This small molecule binds to this protein.
Small molecule (SMILES): CC(C)(C)OC(=O)N[C@H](C(=O)NO)c1ccc(-n2cccn2)cc1

Binding-site contacts:
Ligand atom NAO contacts residue CO31 of chain 1.EA at 3.2 Å (h-bond).
Ligand atom C contacts residue LYS303 of chain 1.C at 3.7 Å.
Ligand atom NAO contacts residue ZN1 of chain 1.DA at 3.8 Å.
Ligand atom CAI contacts residue LEU404 of chain 1.C at 3.6 Å (hydrophobic).
Ligand atom O contacts residue LYS303 of chain 1.C at 2.9 Å (salt-bridge).
Ligand atom O contacts residue ASP296 of chain 1.C at 2.9 Å (salt-bridge).
Ligand atom CA contacts residue LYS303 of chain 1.C at 3.6 Å.
Ligand atom CAH contacts residue ALA494 of chain 1.C at 3.1 Å (hydrophobic).
Ligand atom CAL contacts residue MET313 of chain 1.C at 3.9 Å (hydrophobic).
Ligand atom CAA contacts residue ARG380 of chain 1.C at 3.5 Å.
Ligand atom CAG contacts residue LEU409 of chain 1.C at 3.8 Å (hydrophobic).
Ligand atom CAT contacts residue LYS303 of chain 1.C at 3.8 Å.
Ligand atom CAJ contacts residue LYS303 of chain 1.C at 3.7 Å.
Ligand atom NAO contacts residue ASP376 of chain 1.C at 3.4 Å (salt-bridge).
Ligand atom O contacts residue ZN1 of chain 1.FA at 2.0 Å.
Ligand atom OAF contacts residue ZN1 of chain 1.FA at 3.0 Å.
Ligand atom O contacts residue ASP376 of chain 1.C at 2.8 Å (salt-bridge).
Ligand atom OAD contacts residue ASP376 of chain 1.C at 3.4 Å (salt-bridge).
Ligand atom CAI contacts residue GLY406 of chain 1.C at 3.6 Å.
Ligand atom NAO contacts residue LEU404 of chain 1.C at 2.9 Å (h-bond).
Ligand atom CAA contacts residue ALA377 of chain 1.C at 3.7 Å (hydrophobic).
Ligand atom O contacts residue ZN1 of chain 1.DA at 3.6 Å.
Ligand atom OAF contacts residue GLU378 of chain 1.C at 3.6 Å.
Ligand atom OAF contacts residue ASP376 of chain 1.C at 3.1 Å (salt-bridge).
Ligand atom NAO contacts residue ZN1 of chain 1.FA at 3.5 Å.
Ligand atom OAF contacts residue LYS291 of chain 1.C at 3.2 Å (salt-bridge).
Ligand atom CAG contacts residue MET309 of chain 1.C at 3.3 Å (hydrophobic).
Ligand atom CAC contacts residue ASN374 of chain 1.C at 3.6 Å.
Ligand atom OAF contacts residue LEU404 of chain 1.C at 3.5 Å (h-bond).
Ligand atom C contacts residue ASP376 of chain 1.C at 3.2 Å.
Ligand atom CAH contacts residue PHE315 of chain 1.C at 3.7 Å (hydrophobic).
Ligand atom NAN contacts residue ALA494 of chain 1.C at 3.5 Å (h-bond).
Ligand atom NAN contacts residue PHE315 of chain 1.C at 3.7 Å.
Ligand atom C contacts residue ZN1 of chain 1.FA at 3.0 Å.
Ligand atom OAF contacts residue ZN1 of chain 1.DA at 2.8 Å.
Ligand atom CAM contacts residue MET309 of chain 1.C at 3.5 Å (hydrophobic).
Ligand atom CAU contacts residue GLY406 of chain 1.C at 3.7 Å.
Ligand atom CAK contacts residue GLY406 of chain 1.C at 3.5 Å.
Ligand atom CAB contacts residue SER471 of chain 1.C at 3.6 Å.
Ligand atom OAF contacts residue CO31 of chain 1.EA at 2.5 Å (h-bond).

Sequence of chain 1.C:
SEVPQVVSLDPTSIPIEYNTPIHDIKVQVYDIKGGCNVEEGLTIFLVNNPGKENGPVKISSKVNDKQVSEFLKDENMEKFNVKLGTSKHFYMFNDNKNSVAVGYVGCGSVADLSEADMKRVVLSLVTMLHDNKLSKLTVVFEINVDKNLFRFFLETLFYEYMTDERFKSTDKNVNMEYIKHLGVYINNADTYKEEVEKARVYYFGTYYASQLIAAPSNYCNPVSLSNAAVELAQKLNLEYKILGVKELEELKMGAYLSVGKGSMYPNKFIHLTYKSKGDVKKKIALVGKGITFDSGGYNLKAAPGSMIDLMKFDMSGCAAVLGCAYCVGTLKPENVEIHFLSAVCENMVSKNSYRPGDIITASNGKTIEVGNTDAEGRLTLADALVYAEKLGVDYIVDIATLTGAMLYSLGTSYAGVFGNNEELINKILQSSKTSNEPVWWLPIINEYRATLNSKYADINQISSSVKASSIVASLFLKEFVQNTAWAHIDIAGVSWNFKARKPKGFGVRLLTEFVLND